Binding-site contacts:
Ligand atom C3 contacts residue MET208 of chain 2.A at 4.0 Å (hydrophobic).
Ligand atom O03 contacts residue LEU115 of chain 2.A at 2.9 Å (h-bond).
Ligand atom C8 contacts residue GLY209 of chain 2.A at 3.8 Å.
Ligand atom C9 contacts residue SER162 of chain 2.A at 4.1 Å.
Ligand atom P01 contacts residue LEU115 of chain 2.A at 3.5 Å.
Ligand atom C4 contacts residue MET208 of chain 2.A at 4.3 Å (hydrophobic).
Ligand atom C4 contacts residue LEU158 of chain 2.A at 4.1 Å (hydrophobic).
Ligand atom O07 contacts residue SER114 of chain 2.A at 2.5 Å (h-bond).
Ligand atom C7 contacts residue LEU158 of chain 2.A at 4.4 Å (hydrophobic).
Ligand atom C7 contacts residue VAL155 of chain 2.A at 4.1 Å (hydrophobic).
Ligand atom C7 contacts residue SER159 of chain 2.A at 3.5 Å.
Ligand atom C2 contacts residue LEU158 of chain 2.A at 4.2 Å (hydrophobic).
Ligand atom C15 contacts residue SER114 of chain 2.A at 3.7 Å.
Ligand atom C10 contacts residue THR205 of chain 2.A at 3.6 Å.
Ligand atom C10 contacts residue GLY209 of chain 2.A at 3.9 Å.
Ligand atom P01 contacts residue SER114 of chain 2.A at 1.6 Å.
Ligand atom O03 contacts residue GLY46 of chain 2.A at 4.2 Å.
Ligand atom P01 contacts residue HIS269 of chain 2.A at 3.4 Å.
Ligand atom C15 contacts residue LEU158 of chain 2.A at 4.0 Å (hydrophobic).
Ligand atom C9 contacts residue LEU158 of chain 2.A at 4.1 Å (hydrophobic).
Ligand atom O05 contacts residue SER114 of chain 2.A at 2.4 Å (h-bond).
Ligand atom C10 contacts residue SER162 of chain 2.A at 3.5 Å.
Ligand atom O03 contacts residue GLY45 of chain 2.A at 2.6 Å (h-bond).
Ligand atom O07 contacts residue GLY45 of chain 2.A at 4.3 Å.
Ligand atom C6 contacts residue VAL155 of chain 2.A at 4.0 Å (hydrophobic).
Ligand atom O07 contacts residue VAL243 of chain 2.A at 4.3 Å.
Ligand atom C9 contacts residue SER159 of chain 2.A at 3.8 Å.
Ligand atom P01 contacts residue GLY45 of chain 2.A at 4.0 Å.
Ligand atom O03 contacts residue SER114 of chain 2.A at 2.5 Å (h-bond).
Ligand atom O07 contacts residue HIS269 of chain 2.A at 2.6 Å (h-bond).
Ligand atom C8 contacts residue LEU158 of chain 2.A at 4.3 Å (hydrophobic).
Ligand atom C8 contacts residue SER159 of chain 2.A at 4.2 Å.
Ligand atom O03 contacts residue GLY44 of chain 2.A at 3.6 Å.
Ligand atom C1 contacts residue LEU158 of chain 2.A at 3.9 Å (hydrophobic).
Ligand atom O05 contacts residue HIS269 of chain 2.A at 4.2 Å.
Ligand atom C3 contacts residue PHE212 of chain 2.A at 4.2 Å (hydrophobic).
Ligand atom C5 contacts residue PHE212 of chain 2.A at 4.1 Å (hydrophobic).
Ligand atom C15 contacts residue VAL243 of chain 2.A at 3.9 Å (hydrophobic).
Ligand atom O05 contacts residue VAL243 of chain 2.A at 4.3 Å.
Ligand atom O05 contacts residue LEU115 of chain 2.A at 4.0 Å.

This protein binds this small molecule.
Small molecule (SMILES): CCCCCCCCCCCOP(=O)(O)O

Sequence of chain 2.A:
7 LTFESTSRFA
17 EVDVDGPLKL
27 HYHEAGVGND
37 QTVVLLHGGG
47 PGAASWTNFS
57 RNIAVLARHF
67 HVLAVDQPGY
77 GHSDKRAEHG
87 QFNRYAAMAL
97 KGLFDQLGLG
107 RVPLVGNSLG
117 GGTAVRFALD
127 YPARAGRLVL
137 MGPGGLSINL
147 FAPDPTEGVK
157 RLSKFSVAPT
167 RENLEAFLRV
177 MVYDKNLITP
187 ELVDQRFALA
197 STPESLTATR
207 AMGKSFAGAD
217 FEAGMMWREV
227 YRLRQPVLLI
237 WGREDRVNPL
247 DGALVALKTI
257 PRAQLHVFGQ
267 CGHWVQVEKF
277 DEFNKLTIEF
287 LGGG